Sequence of chain 1.A:
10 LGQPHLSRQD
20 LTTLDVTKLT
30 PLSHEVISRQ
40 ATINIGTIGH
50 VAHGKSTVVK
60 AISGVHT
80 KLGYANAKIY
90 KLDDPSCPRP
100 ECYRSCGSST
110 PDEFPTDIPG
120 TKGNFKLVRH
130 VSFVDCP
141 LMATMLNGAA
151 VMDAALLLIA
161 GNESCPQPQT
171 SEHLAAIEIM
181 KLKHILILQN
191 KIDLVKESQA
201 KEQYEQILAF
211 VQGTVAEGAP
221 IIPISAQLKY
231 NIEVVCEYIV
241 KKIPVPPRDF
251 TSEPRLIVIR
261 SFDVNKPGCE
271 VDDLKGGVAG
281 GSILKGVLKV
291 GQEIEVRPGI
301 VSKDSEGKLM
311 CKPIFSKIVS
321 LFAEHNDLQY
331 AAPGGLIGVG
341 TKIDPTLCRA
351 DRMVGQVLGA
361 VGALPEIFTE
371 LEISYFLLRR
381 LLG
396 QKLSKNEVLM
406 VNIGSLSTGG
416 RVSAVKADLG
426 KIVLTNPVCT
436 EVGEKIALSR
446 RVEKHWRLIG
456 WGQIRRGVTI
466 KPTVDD

This small molecule binds to this protein.
Small molecule (SMILES): Nc1nc2c(ncn2[C@@H]2O[C@H](CO[P](=O)(O)O[P](=O)(O)NP(=O)(O)O)[C@@H](O)[C@H]2O)c(=O)[nH]1

Binding-site contacts:
Ligand atom PB contacts residue LYS54 of chain 1.A at 3.2 Å.
Ligand atom O6 contacts residue LYS191 of chain 1.A at 3.5 Å.
Ligand atom PA contacts residue THR56 of chain 1.A at 3.5 Å.
Ligand atom C5 contacts residue LYS191 of chain 1.A at 3.2 Å.
Ligand atom C5 contacts residue GLN227 of chain 1.A at 3.3 Å.
Ligand atom C2 contacts residue ASN190 of chain 1.A at 3.5 Å.
Ligand atom O2G contacts residue SER55 of chain 1.A at 3.1 Å (h-bond).
Ligand atom PG contacts residue LYS54 of chain 1.A at 3.6 Å.
Ligand atom N2 contacts residue ALA226 of chain 1.A at 3.0 Å.
Ligand atom O6 contacts residue ASP193 of chain 1.A at 3.2 Å (salt-bridge).
Ligand atom O3A contacts residue LYS54 of chain 1.A at 3.0 Å (salt-bridge).
Ligand atom N9 contacts residue LYS191 of chain 1.A at 3.6 Å.
Ligand atom N3 contacts residue LYS191 of chain 1.A at 3.5 Å.
Ligand atom PB contacts residue SER55 of chain 1.A at 3.6 Å.
Ligand atom C2 contacts residue GLN227 of chain 1.A at 3.5 Å.
Ligand atom O3G contacts residue LYS54 of chain 1.A at 2.5 Å (salt-bridge).
Ligand atom C4 contacts residue GLN227 of chain 1.A at 3.1 Å.
Ligand atom O3A contacts residue SER55 of chain 1.A at 3.6 Å (h-bond).
Ligand atom O6 contacts residue GLN227 of chain 1.A at 3.6 Å.
Ligand atom O2A contacts residue ALA51 of chain 1.A at 3.1 Å (h-bond).
Ligand atom N3 contacts residue GLN227 of chain 1.A at 3.3 Å (h-bond).
Ligand atom PA contacts residue GLY53 of chain 1.A at 3.7 Å.
Ligand atom O2A contacts residue GLY53 of chain 1.A at 2.9 Å (h-bond).
Ligand atom N1 contacts residue GLN227 of chain 1.A at 3.5 Å.
Ligand atom O5' contacts residue THR56 of chain 1.A at 2.2 Å (h-bond).
Ligand atom O3A contacts residue GLY53 of chain 1.A at 3.3 Å.
Ligand atom C4 contacts residue LYS191 of chain 1.A at 3.2 Å.
Ligand atom N9 contacts residue GLN227 of chain 1.A at 3.7 Å.
Ligand atom O2B contacts residue SER55 of chain 1.A at 2.4 Å (h-bond).
Ligand atom N2 contacts residue ASN190 of chain 1.A at 2.9 Å (h-bond).
Ligand atom N7 contacts residue LYS191 of chain 1.A at 3.7 Å.
Ligand atom C6 contacts residue LYS191 of chain 1.A at 3.4 Å.
Ligand atom N2 contacts residue GLY53 of chain 1.A at 3.7 Å.
Ligand atom O1B contacts residue LYS54 of chain 1.A at 2.7 Å (salt-bridge).
Ligand atom O2B contacts residue LYS54 of chain 1.A at 3.1 Å.
Ligand atom O1B contacts residue GLY53 of chain 1.A at 3.5 Å (h-bond).
Ligand atom O2G contacts residue CYS135 of chain 1.A at 3.6 Å (h-bond).
Ligand atom N1 contacts residue LYS191 of chain 1.A at 3.4 Å.
Ligand atom C5' contacts residue THR56 of chain 1.A at 2.8 Å.
Ligand atom C6 contacts residue GLN227 of chain 1.A at 3.6 Å.